Binding-site contacts:
Ligand atom O4' contacts residue ASN380 of chain 1.A at 3.2 Å (h-bond).
Ligand atom C2 contacts residue ILE366 of chain 1.A at 3.2 Å (hydrophobic).
Ligand atom N6 contacts residue CYS275 of chain 1.A at 2.9 Å (h-bond).
Ligand atom O3' contacts residue ARG369 of chain 1.A at 3.2 Å (salt-bridge).
Ligand atom C4 contacts residue AMP1 of chain 1.C at 0.1 Å.
Ligand atom C3' contacts residue ASP344 of chain 1.A at 3.4 Å.
Ligand atom O3' contacts residue AMP1 of chain 1.C at 0.5 Å (h-bond).
Ligand atom C6 contacts residue AMP1 of chain 1.C at 0.1 Å.
Ligand atom OAI contacts residue GLU280 of chain 1.A at 3.1 Å (salt-bridge).
Ligand atom N6 contacts residue AMP1 of chain 1.C at 0.1 Å (h-bond).
Ligand atom O5' contacts residue ASN380 of chain 1.A at 3.1 Å (h-bond).
Ligand atom OAF contacts residue GLY251 of chain 1.A at 3.3 Å (h-bond).
Ligand atom C3' contacts residue AMP1 of chain 1.C at 0.2 Å.
Ligand atom OAF contacts residue SER250 of chain 1.A at 2.9 Å (h-bond).
Ligand atom C2' contacts residue AMP1 of chain 1.C at 0.2 Å.
Ligand atom C4' contacts residue AMP1 of chain 1.C at 0.1 Å.
Ligand atom O5' contacts residue AMP1 of chain 1.C at 0.7 Å (h-bond).
Ligand atom OAI contacts residue AMP1 of chain 1.C at 1.1 Å (h-bond).
Ligand atom OAQ contacts residue ALA279 of chain 1.A at 2.9 Å (h-bond).
Ligand atom N9 contacts residue AMP1 of chain 1.C at 0.1 Å (h-bond).
Ligand atom C8 contacts residue AMP1 of chain 1.C at 0.1 Å.
Ligand atom N1 contacts residue AMP1 of chain 1.C at 0.1 Å (h-bond).
Ligand atom C1' contacts residue AMP1 of chain 1.C at 0.2 Å.
Ligand atom N7 contacts residue AMP1 of chain 1.C at 0.2 Å (h-bond).
Ligand atom OAQ contacts residue AMP1 of chain 1.C at 1.7 Å (h-bond).
Ligand atom OAI contacts residue ALA279 of chain 1.A at 2.8 Å (h-bond).
Ligand atom O2' contacts residue AMP1 of chain 1.C at 0.3 Å (h-bond).
Ligand atom CAS contacts residue AMP1 of chain 1.C at 3.0 Å.
Ligand atom O2' contacts residue ASP344 of chain 1.A at 2.6 Å (salt-bridge).
Ligand atom N7 contacts residue GLY251 of chain 1.A at 3.1 Å (h-bond).
Ligand atom PBC contacts residue AMP1 of chain 1.C at 0.9 Å.
Ligand atom C2' contacts residue ASP344 of chain 1.A at 3.3 Å.
Ligand atom O3' contacts residue ASP344 of chain 1.A at 2.7 Å (salt-bridge).
Ligand atom C5' contacts residue AMP1 of chain 1.C at 0.3 Å.
Ligand atom N3 contacts residue AMP1 of chain 1.C at 0.1 Å (h-bond).
Ligand atom C5 contacts residue AMP1 of chain 1.C at 0.1 Å.
Ligand atom N6 contacts residue ASP274 of chain 1.A at 3.0 Å (salt-bridge).
Ligand atom C2 contacts residue AMP1 of chain 1.C at 0.2 Å.
Ligand atom O4' contacts residue AMP1 of chain 1.C at 0.2 Å (h-bond).
Ligand atom OAE contacts residue AMP1 of chain 1.C at 1.4 Å (h-bond).

A small-molecule ligand and the protein it binds are described below.
Small molecule (SMILES): CC(C)(O)C(=O)OP(=O)(O)OC[C@H]1O[C@@H](n2cnc3c(N)ncnc32)[C@H](O)[C@@H]1O

Sequence of chain 1.A:
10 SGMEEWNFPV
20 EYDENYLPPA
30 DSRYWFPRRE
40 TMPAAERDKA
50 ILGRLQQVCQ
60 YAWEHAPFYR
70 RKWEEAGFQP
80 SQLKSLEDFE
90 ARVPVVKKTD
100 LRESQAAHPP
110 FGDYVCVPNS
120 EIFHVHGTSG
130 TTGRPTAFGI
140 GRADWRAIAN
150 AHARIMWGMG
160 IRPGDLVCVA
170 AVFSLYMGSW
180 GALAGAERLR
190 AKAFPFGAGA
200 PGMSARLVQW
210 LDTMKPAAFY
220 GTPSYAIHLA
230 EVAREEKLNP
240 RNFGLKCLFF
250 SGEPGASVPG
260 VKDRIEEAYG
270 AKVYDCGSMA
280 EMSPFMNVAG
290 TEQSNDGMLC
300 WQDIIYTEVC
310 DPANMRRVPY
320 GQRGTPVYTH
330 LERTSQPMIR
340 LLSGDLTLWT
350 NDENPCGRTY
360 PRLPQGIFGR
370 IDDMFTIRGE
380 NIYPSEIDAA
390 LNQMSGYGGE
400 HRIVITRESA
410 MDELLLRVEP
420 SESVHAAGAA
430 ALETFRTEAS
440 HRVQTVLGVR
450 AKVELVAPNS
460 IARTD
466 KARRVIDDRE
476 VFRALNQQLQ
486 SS